Sequence of chain 1.B:
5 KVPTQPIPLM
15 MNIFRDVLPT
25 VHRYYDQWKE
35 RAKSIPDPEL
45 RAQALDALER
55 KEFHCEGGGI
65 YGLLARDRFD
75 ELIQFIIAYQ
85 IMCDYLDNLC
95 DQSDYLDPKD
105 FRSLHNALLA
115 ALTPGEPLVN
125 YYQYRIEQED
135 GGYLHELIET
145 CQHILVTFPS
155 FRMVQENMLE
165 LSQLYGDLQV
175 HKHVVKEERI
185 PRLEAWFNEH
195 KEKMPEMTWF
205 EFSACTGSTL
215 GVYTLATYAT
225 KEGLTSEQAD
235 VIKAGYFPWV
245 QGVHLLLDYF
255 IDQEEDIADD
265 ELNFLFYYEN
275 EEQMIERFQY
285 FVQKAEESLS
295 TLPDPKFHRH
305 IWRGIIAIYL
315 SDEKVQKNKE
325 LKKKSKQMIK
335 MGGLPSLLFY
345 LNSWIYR

The small molecule below binds the protein below.
Small molecule (SMILES): CC(C)=CCC/C(C)=C/CC/C(C)=C/CC/C(C)=C/CO

Binding-site contacts:
Ligand atom C11 contacts residue PHE57 of chain 1.B at 4.0 Å (hydrophobic).
Ligand atom C12 contacts residue PHE57 of chain 1.B at 3.7 Å (hydrophobic).
Ligand atom C15 contacts residue GLU60 of chain 1.B at 3.7 Å.
Ligand atom C3 contacts residue THR213 of chain 1.B at 3.7 Å.
Ligand atom C10 contacts residue ILE309 of chain 1.B at 3.3 Å (hydrophobic).
Ligand atom O1 contacts residue HIS58 of chain 1.B at 3.8 Å.
Ligand atom C9 contacts residue PHE57 of chain 1.B at 3.8 Å (hydrophobic).
Ligand atom O1 contacts residue TYR313 of chain 1.B at 4.0 Å.
Ligand atom C16 contacts residue GLU60 of chain 1.B at 3.8 Å.
Ligand atom C3 contacts residue GLN84 of chain 1.B at 3.9 Å.
Ligand atom C14 contacts residue PHE57 of chain 1.B at 3.8 Å (hydrophobic).
Ligand atom C11 contacts residue ILE312 of chain 1.B at 3.9 Å (hydrophobic).
Ligand atom C2 contacts residue HIS248 of chain 1.B at 3.8 Å.
Ligand atom C7 contacts residue HIS248 of chain 1.B at 4.1 Å.
Ligand atom C4 contacts residue HIS248 of chain 1.B at 3.7 Å.
Ligand atom C19 contacts residue ILE17 of chain 1.B at 3.7 Å (hydrophobic).
Ligand atom C10 contacts residue GLY61 of chain 1.B at 3.9 Å.
Ligand atom C3 contacts residue HIS58 of chain 1.B at 4.2 Å.
Ligand atom C13 contacts residue ILE312 of chain 1.B at 4.2 Å (hydrophobic).
Ligand atom C19 contacts residue PHE18 of chain 1.B at 4.2 Å (hydrophobic).
Ligand atom C15 contacts residue PHE57 of chain 1.B at 3.3 Å (hydrophobic).
Ligand atom C9 contacts residue TYR313 of chain 1.B at 3.8 Å (hydrophobic).
Ligand atom C13 contacts residue PHE57 of chain 1.B at 3.7 Å (hydrophobic).
Ligand atom C5 contacts residue HIS58 of chain 1.B at 3.2 Å.
Ligand atom C6 contacts residue HIS248 of chain 1.B at 4.1 Å.
Ligand atom C15 contacts residue GLY61 of chain 1.B at 3.5 Å.
Ligand atom C1 contacts residue HIS248 of chain 1.B at 3.8 Å.
Ligand atom C14 contacts residue ILE312 of chain 1.B at 3.6 Å (hydrophobic).
Ligand atom C4 contacts residue THR213 of chain 1.B at 2.4 Å.
Ligand atom C1 contacts residue GLN84 of chain 1.B at 4.2 Å.
Ligand atom C6 contacts residue LEU214 of chain 1.B at 4.2 Å (hydrophobic).
Ligand atom C6 contacts residue HIS58 of chain 1.B at 4.0 Å.
Ligand atom C2 contacts residue HIS58 of chain 1.B at 3.2 Å.
Ligand atom C20 contacts residue LEU22 of chain 1.B at 4.1 Å (hydrophobic).
Ligand atom C1 contacts residue HIS58 of chain 1.B at 3.7 Å.
Ligand atom O1 contacts residue HIS248 of chain 1.B at 3.3 Å.
Ligand atom C3 contacts residue HIS248 of chain 1.B at 3.7 Å.
Ligand atom C12 contacts residue GLY61 of chain 1.B at 4.2 Å.
Ligand atom C4 contacts residue GLN84 of chain 1.B at 3.7 Å.
Ligand atom C17 contacts residue ILE312 of chain 1.B at 4.2 Å (hydrophobic).